Binding-site contacts:
Ligand atom O5 contacts residue GLN214 of chain 1.A at 3.1 Å (h-bond).
Ligand atom C2 contacts residue GLN214 of chain 1.A at 4.0 Å.
Ligand atom C5 contacts residue TYR254 of chain 1.A at 4.0 Å (hydrophobic).
Ligand atom C8 contacts residue ALA213 of chain 1.A at 3.8 Å (hydrophobic).
Ligand atom C1 contacts residue ASN266 of chain 1.A at 1.4 Å.
Ligand atom C8 contacts residue TYR265 of chain 1.A at 4.0 Å (hydrophobic).
Ligand atom C8 contacts residue LEU264 of chain 1.A at 3.4 Å (hydrophobic).
Ligand atom C6 contacts residue PHE217 of chain 1.A at 3.6 Å (hydrophobic).
Ligand atom C6 contacts residue GLN214 of chain 1.A at 4.0 Å.
Ligand atom C2 contacts residue SER263 of chain 1.A at 3.8 Å.
Ligand atom C5 contacts residue GLN214 of chain 1.A at 4.0 Å.
Ligand atom C1 contacts residue GLN214 of chain 1.A at 3.7 Å.
Ligand atom C3 contacts residue GLN214 of chain 1.A at 4.1 Å.
Ligand atom O4 contacts residue GLN214 of chain 1.A at 3.5 Å (h-bond).
Ligand atom C8 contacts residue PHE217 of chain 1.A at 3.7 Å (hydrophobic).
Ligand atom C3 contacts residue ASN266 of chain 1.A at 3.8 Å.
Ligand atom C5 contacts residue ASN266 of chain 1.A at 3.6 Å.
Ligand atom C2 contacts residue PHE217 of chain 1.A at 4.1 Å (hydrophobic).
Ligand atom N2 contacts residue SER263 of chain 1.A at 2.9 Å (h-bond).
Ligand atom C2 contacts residue ASN266 of chain 1.A at 2.5 Å.
Ligand atom O3 contacts residue ALA213 of chain 1.A at 3.9 Å.
Ligand atom C7 contacts residue ASN266 of chain 1.A at 3.2 Å.
Ligand atom O5 contacts residue TYR254 of chain 1.A at 4.0 Å.
Ligand atom O2 contacts residue GLN214 of chain 1.A at 3.2 Å (h-bond).
Ligand atom O6 contacts residue PHE217 of chain 1.A at 3.6 Å.
Ligand atom O5 contacts residue ASN266 of chain 1.A at 2.3 Å (h-bond).
Ligand atom C6 contacts residue TYR254 of chain 1.A at 3.3 Å (hydrophobic).
Ligand atom N2 contacts residue ALA213 of chain 1.A at 4.0 Å.
Ligand atom C3 contacts residue SER263 of chain 1.A at 3.9 Å.
Ligand atom C7 contacts residue SER263 of chain 1.A at 3.6 Å.
Ligand atom O6 contacts residue GLN214 of chain 1.A at 3.8 Å.
Ligand atom C3 contacts residue GLN214 of chain 1.A at 3.7 Å.
Ligand atom N2 contacts residue ASN266 of chain 1.A at 2.9 Å (h-bond).
Ligand atom C1 contacts residue PHE217 of chain 1.A at 4.2 Å (hydrophobic).
Ligand atom C8 contacts residue SER263 of chain 1.A at 3.4 Å.
Ligand atom O7 contacts residue ASN266 of chain 1.A at 3.0 Å (h-bond).
Ligand atom C7 contacts residue ALA213 of chain 1.A at 4.1 Å (hydrophobic).
Ligand atom N2 contacts residue PHE217 of chain 1.A at 3.4 Å.
Ligand atom C3 contacts residue PHE217 of chain 1.A at 4.0 Å (hydrophobic).
Ligand atom O3 contacts residue GLN214 of chain 1.A at 2.9 Å (h-bond).

Sequence of chain 1.A:
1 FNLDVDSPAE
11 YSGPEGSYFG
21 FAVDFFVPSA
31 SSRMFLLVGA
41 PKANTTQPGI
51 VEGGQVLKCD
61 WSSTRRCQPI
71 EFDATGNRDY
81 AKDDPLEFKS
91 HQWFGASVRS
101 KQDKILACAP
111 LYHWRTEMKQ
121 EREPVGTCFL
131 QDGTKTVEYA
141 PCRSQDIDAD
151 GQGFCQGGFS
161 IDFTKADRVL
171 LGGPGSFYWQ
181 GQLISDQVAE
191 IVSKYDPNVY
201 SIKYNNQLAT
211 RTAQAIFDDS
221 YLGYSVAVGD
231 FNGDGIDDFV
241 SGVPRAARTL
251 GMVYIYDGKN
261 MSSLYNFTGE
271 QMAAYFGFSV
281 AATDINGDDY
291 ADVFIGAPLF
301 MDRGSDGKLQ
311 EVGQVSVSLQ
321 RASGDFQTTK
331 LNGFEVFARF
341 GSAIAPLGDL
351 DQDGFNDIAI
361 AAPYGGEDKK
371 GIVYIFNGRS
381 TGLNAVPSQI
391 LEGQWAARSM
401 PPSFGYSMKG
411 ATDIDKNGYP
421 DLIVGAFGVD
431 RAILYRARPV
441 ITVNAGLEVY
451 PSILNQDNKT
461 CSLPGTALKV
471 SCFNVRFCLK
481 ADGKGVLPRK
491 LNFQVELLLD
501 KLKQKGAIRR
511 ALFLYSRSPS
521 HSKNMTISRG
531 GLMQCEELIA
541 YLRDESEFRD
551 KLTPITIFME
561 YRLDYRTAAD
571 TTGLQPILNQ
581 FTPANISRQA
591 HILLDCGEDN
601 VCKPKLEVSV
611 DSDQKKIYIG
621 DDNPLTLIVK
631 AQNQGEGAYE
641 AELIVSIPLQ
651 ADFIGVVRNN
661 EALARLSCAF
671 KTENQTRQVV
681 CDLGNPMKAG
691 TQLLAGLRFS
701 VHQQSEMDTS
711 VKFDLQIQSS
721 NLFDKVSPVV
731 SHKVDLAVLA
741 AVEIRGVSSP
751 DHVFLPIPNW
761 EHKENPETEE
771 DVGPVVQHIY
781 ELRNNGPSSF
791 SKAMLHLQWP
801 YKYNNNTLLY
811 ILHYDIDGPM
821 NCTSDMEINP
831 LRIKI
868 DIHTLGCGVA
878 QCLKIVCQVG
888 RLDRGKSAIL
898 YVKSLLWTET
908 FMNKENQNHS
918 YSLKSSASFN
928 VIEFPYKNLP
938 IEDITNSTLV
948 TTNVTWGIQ

This small molecule binds to this protein.
Small molecule (SMILES): CC(=O)N[C@H]1[C@H](O[C@H]2[C@H](O)[C@@H](NC(C)=O)CO[C@@H]2CO)O[C@H](CO)[C@@H](O[C@@H]2O[C@H](CO[C@@H]3O[C@H](CO)[C@@H](O[C@H]4O[C@H](CO)[C@@H](O)[C@H](O)[C@@H]4O)[C@H](O)[C@@H]3O)[C@@H](O)[C@H](O[C@H]3O[C@H](CO)[C@@H](O)[C@H](O)[C@@H]3O)[C@@H]2O)[C@@H]1O